Sequence of chain 1.B:
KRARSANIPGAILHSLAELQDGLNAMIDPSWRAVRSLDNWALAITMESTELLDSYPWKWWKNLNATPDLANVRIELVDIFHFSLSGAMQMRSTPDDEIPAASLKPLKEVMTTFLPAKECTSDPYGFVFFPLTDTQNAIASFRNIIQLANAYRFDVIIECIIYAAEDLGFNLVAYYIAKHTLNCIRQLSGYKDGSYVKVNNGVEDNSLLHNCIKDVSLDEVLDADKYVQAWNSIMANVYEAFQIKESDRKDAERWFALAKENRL

This protein binds this small molecule.
Small molecule (SMILES): O=c1ccn([C@H]2C[C@H](O)[C@@H](CO)O2)c(=O)[nH]1

Binding-site contacts:
Ligand atom O4' contacts residue ASN186 of chain 1.B at 3.7 Å.
Ligand atom C2 contacts residue ASN28 of chain 1.B at 3.7 Å.
Ligand atom O2 contacts residue HIS85 of chain 1.B at 3.5 Å.
Ligand atom C3' contacts residue ASN186 of chain 1.B at 4.0 Å.
Ligand atom N1 contacts residue PHE86 of chain 1.B at 4.0 Å.
Ligand atom O2 contacts residue LEU27 of chain 1.B at 3.5 Å.
Ligand atom C5 contacts residue TRP64 of chain 1.A at 3.5 Å (hydrophobic).
Ligand atom N3 contacts residue GLN24 of chain 1.B at 3.9 Å.
Ligand atom O4 contacts residue ILE31 of chain 1.B at 3.7 Å.
Ligand atom C4 contacts residue TRP63 of chain 1.A at 3.7 Å (hydrophobic).
Ligand atom O5' contacts residue ASP82 of chain 1.B at 3.7 Å.
Ligand atom C3' contacts residue ASP82 of chain 1.B at 3.6 Å.
Ligand atom O2 contacts residue GLN24 of chain 1.B at 2.9 Å (h-bond).
Ligand atom C2' contacts residue PHE86 of chain 1.B at 3.6 Å (hydrophobic).
Ligand atom C2 contacts residue GLN24 of chain 1.B at 3.8 Å.
Ligand atom O3' contacts residue HIS85 of chain 1.B at 3.8 Å.
Ligand atom C6 contacts residue PHE86 of chain 1.B at 3.8 Å (hydrophobic).
Ligand atom O2 contacts residue ASN28 of chain 1.B at 3.7 Å.
Ligand atom O4 contacts residue TRP63 of chain 1.A at 3.0 Å (h-bond).
Ligand atom O3' contacts residue ASN186 of chain 1.B at 3.3 Å (h-bond).
Ligand atom N3 contacts residue ILE31 of chain 1.B at 3.8 Å.
Ligand atom C5' contacts residue TRP64 of chain 1.A at 3.8 Å (hydrophobic).
Ligand atom O3' contacts residue ASP82 of chain 1.B at 2.6 Å (salt-bridge).
Ligand atom C2' contacts residue HIS85 of chain 1.B at 3.6 Å.
Ligand atom C5 contacts residue TRP63 of chain 1.A at 3.6 Å (hydrophobic).
Ligand atom C3' contacts residue PHE86 of chain 1.B at 4.1 Å (hydrophobic).
Ligand atom O3' contacts residue LYS182 of chain 1.B at 4.0 Å.
Ligand atom O4 contacts residue TRP44 of chain 1.B at 3.5 Å.
Ligand atom O5' contacts residue GLU51 of chain 1.B at 3.8 Å.
Ligand atom C4 contacts residue TRP44 of chain 1.B at 4.0 Å (hydrophobic).
Ligand atom C4 contacts residue ASN28 of chain 1.B at 3.7 Å.
Ligand atom C4 contacts residue ILE31 of chain 1.B at 3.5 Å (hydrophobic).
Ligand atom N3 contacts residue ASN28 of chain 1.B at 2.9 Å (h-bond).
Ligand atom C4' contacts residue ASN186 of chain 1.B at 3.6 Å.
Ligand atom C5' contacts residue SO41 of chain 1.J at 3.5 Å.
Ligand atom O5' contacts residue SO41 of chain 1.J at 3.3 Å (h-bond).
Ligand atom O4 contacts residue ASN28 of chain 1.B at 3.6 Å.
Ligand atom C6 contacts residue TRP64 of chain 1.A at 3.6 Å (hydrophobic).
Ligand atom C5 contacts residue ILE31 of chain 1.B at 3.6 Å (hydrophobic).
Ligand atom C1' contacts residue ASN186 of chain 1.B at 3.7 Å.

Sequence of chain 1.A:
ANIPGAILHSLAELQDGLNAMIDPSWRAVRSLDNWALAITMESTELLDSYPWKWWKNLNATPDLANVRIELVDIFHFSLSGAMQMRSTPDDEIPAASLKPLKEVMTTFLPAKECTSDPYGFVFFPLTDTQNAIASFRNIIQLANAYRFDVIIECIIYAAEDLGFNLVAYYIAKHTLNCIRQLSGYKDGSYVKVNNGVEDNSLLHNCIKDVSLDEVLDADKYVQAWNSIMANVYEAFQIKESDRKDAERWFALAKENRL